A small-molecule ligand and the protein it binds are described below.
Small molecule (SMILES): CC(=O)N[C@H]1[C@H](O[C@H]2[C@H](O)[C@@H](NC(C)=O)CO[C@@H]2CO)O[C@H](CO)[C@@H](O[C@@H]2O[C@H](CO[C@H]3O[C@H](CO)[C@@H](O)[C@H](O)[C@@H]3O)[C@@H](O)[C@H](O)[C@@H]2O)[C@@H]1O

Binding-site contacts:
Ligand atom O5 contacts residue ASN280 of chain 1.F at 3.9 Å.
Ligand atom C6 contacts residue TYR282 of chain 1.F at 3.9 Å (hydrophobic).
Ligand atom C7 contacts residue TYR282 of chain 1.F at 4.3 Å (hydrophobic).
Ligand atom C8 contacts residue TYR283 of chain 1.F at 3.8 Å (hydrophobic).
Ligand atom O6 contacts residue GLU334 of chain 1.F at 3.6 Å (salt-bridge).
Ligand atom C3 contacts residue ASN262 of chain 1.F at 3.8 Å.
Ligand atom C5 contacts residue ASN280 of chain 1.F at 4.4 Å.
Ligand atom O6 contacts residue ASN280 of chain 1.F at 3.4 Å (h-bond).
Ligand atom C1 contacts residue ASN262 of chain 1.F at 1.4 Å.
Ligand atom O5 contacts residue ASN262 of chain 1.F at 2.3 Å (h-bond).
Ligand atom O7 contacts residue ASN262 of chain 1.F at 4.4 Å.
Ligand atom C4 contacts residue ASN262 of chain 1.F at 4.2 Å.
Ligand atom O7 contacts residue TYR282 of chain 1.F at 4.4 Å.
Ligand atom C8 contacts residue TYR282 of chain 1.F at 3.8 Å (hydrophobic).
Ligand atom C6 contacts residue ASN262 of chain 1.F at 4.4 Å.
Ligand atom C8 contacts residue ASN262 of chain 1.F at 3.5 Å.
Ligand atom C5 contacts residue ASN262 of chain 1.F at 3.6 Å.
Ligand atom O5 contacts residue TYR282 of chain 1.F at 4.2 Å.
Ligand atom C5 contacts residue TYR282 of chain 1.F at 4.1 Å (hydrophobic).
Ligand atom C2 contacts residue ASN262 of chain 1.F at 2.5 Å.
Ligand atom C6 contacts residue ASN280 of chain 1.F at 3.7 Å.
Ligand atom C6 contacts residue TYR283 of chain 1.F at 4.4 Å (hydrophobic).
Ligand atom C7 contacts residue ASN262 of chain 1.F at 3.5 Å.
Ligand atom N2 contacts residue ASN262 of chain 1.F at 2.9 Å (h-bond).

Sequence of chain 1.F:
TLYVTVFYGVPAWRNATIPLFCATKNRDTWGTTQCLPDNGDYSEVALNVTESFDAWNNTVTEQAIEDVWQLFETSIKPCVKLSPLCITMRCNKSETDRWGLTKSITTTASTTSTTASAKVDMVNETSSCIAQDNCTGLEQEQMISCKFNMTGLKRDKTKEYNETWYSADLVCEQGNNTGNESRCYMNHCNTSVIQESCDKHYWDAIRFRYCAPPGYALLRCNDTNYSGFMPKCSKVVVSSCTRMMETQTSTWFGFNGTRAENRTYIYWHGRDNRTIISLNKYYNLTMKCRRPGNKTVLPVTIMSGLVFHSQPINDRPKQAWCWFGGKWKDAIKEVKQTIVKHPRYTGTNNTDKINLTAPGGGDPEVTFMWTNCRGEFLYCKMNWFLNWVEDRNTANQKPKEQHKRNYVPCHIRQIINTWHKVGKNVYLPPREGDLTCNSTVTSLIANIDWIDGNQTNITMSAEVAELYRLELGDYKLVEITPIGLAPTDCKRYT